A small-molecule ligand and the protein it binds are described below.
Small molecule (SMILES): CC(=O)N[C@@H]1[C@@H](O)[C@H](O)[C@@H](CO)O[C@H]1O

Binding-site contacts:
Ligand atom C5 contacts residue ASN21 of chain 29.E at 3.3 Å.
Ligand atom C6 contacts residue ASN21 of chain 29.E at 3.3 Å.
Ligand atom N2 contacts residue ASN21 of chain 29.E at 3.3 Å (h-bond).
Ligand atom C7 contacts residue ASN21 of chain 29.E at 4.0 Å.
Ligand atom O6 contacts residue ASN21 of chain 29.E at 4.3 Å.
Ligand atom C3 contacts residue ASN21 of chain 29.E at 3.7 Å.
Ligand atom C1 contacts residue ASN21 of chain 29.E at 1.4 Å.
Ligand atom C4 contacts residue ASN21 of chain 29.E at 3.8 Å.
Ligand atom O7 contacts residue ASN21 of chain 29.E at 4.0 Å.
Ligand atom C2 contacts residue ASN21 of chain 29.E at 2.5 Å.
Ligand atom O5 contacts residue ASN21 of chain 29.E at 2.5 Å (h-bond).

Sequence of chain 29.E:
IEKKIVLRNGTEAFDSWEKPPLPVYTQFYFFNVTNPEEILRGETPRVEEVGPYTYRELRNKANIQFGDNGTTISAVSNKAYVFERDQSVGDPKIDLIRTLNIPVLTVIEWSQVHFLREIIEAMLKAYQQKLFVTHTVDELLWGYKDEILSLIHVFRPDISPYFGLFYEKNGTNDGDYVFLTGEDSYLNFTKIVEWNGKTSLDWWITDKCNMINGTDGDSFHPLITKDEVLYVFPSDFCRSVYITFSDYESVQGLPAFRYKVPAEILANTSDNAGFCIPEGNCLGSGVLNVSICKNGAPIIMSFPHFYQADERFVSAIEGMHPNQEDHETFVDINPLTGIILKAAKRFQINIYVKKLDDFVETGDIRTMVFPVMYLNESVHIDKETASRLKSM